Sequence of chain 1.A:
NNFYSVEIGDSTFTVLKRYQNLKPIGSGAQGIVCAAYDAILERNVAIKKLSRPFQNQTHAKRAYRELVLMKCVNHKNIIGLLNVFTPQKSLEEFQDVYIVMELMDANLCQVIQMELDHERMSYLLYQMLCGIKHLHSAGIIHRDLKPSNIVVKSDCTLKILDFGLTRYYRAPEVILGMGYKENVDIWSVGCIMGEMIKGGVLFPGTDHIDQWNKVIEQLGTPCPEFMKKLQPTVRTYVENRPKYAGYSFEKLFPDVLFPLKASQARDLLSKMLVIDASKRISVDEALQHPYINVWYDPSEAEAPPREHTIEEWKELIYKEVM

Binding-site contacts:
Ligand atom NH1 contacts residue GLU329 of chain 1.A at 2.8 Å (salt-bridge).
Ligand atom O contacts residue MET121 of chain 1.A at 3.7 Å.
Ligand atom CA contacts residue SER161 of chain 1.A at 3.3 Å.
Ligand atom O contacts residue CYS163 of chain 1.A at 3.6 Å.
Ligand atom CZ contacts residue TRP324 of chain 1.A at 3.9 Å (hydrophobic).
Ligand atom NH2 contacts residue TRP324 of chain 1.A at 2.8 Å (h-bond).
Ligand atom C contacts residue TRP324 of chain 1.A at 3.8 Å (hydrophobic).
Ligand atom CD1 contacts residue LEU123 of chain 1.A at 3.7 Å (hydrophobic).
Ligand atom CG contacts residue TYR130 of chain 1.A at 3.9 Å (hydrophobic).
Ligand atom OG1 contacts residue ARG127 of chain 1.A at 2.8 Å (salt-bridge).
Ligand atom CA contacts residue SER161 of chain 1.A at 3.7 Å.
Ligand atom CG contacts residue GLU126 of chain 1.A at 3.9 Å.
Ligand atom C contacts residue ASP162 of chain 1.A at 3.5 Å.
Ligand atom CA contacts residue ASP162 of chain 1.A at 3.6 Å.
Ligand atom O contacts residue ASP162 of chain 1.A at 3.9 Å.
Ligand atom CZ contacts residue GLU329 of chain 1.A at 3.6 Å.
Ligand atom O contacts residue CYS163 of chain 1.A at 3.9 Å.
Ligand atom CD contacts residue TYR130 of chain 1.A at 3.7 Å (hydrophobic).
Ligand atom N contacts residue SER161 of chain 1.A at 2.8 Å (h-bond).
Ligand atom O contacts residue TRP324 of chain 1.A at 3.7 Å.
Ligand atom C contacts residue ARG127 of chain 1.A at 3.9 Å.
Ligand atom CD2 contacts residue SER161 of chain 1.A at 3.7 Å.
Ligand atom NH1 contacts residue TYR130 of chain 1.A at 3.6 Å (h-bond).
Ligand atom O contacts residue ARG127 of chain 1.A at 2.8 Å (salt-bridge).
Ligand atom O contacts residue SER161 of chain 1.A at 3.5 Å.
Ligand atom NH2 contacts residue TYR133 of chain 1.A at 3.9 Å.
Ligand atom CD2 contacts residue LYS160 of chain 1.A at 3.9 Å.
Ligand atom NH2 contacts residue GLU329 of chain 1.A at 2.8 Å (salt-bridge).
Ligand atom O contacts residue ASP162 of chain 1.A at 3.3 Å.
Ligand atom CG contacts residue TRP324 of chain 1.A at 3.6 Å (hydrophobic).
Ligand atom NE contacts residue TYR130 of chain 1.A at 3.9 Å.
Ligand atom C contacts residue CYS163 of chain 1.A at 3.9 Å (hydrophobic).
Ligand atom N contacts residue TRP324 of chain 1.A at 3.8 Å.
Ligand atom CD contacts residue TRP324 of chain 1.A at 3.9 Å (hydrophobic).
Ligand atom C contacts residue SER161 of chain 1.A at 3.4 Å.
Ligand atom CA contacts residue TRP324 of chain 1.A at 3.7 Å (hydrophobic).
Ligand atom CB contacts residue CYS163 of chain 1.A at 3.8 Å (hydrophobic).
Ligand atom NH2 contacts residue ASP326 of chain 1.A at 3.7 Å.
Ligand atom CD2 contacts residue ASP112 of chain 1.A at 3.5 Å.
Ligand atom O contacts residue TRP324 of chain 1.A at 3.8 Å.

This protein binds this small molecule.
Small molecule (SMILES): CC(C)C[C@@H](C=O)NC(=O)[C@H](CC(N)=O)NC(=O)[C@H](CC(C)C)NC(=O)[C@@H](NC(=O)[C@@H](NC(=O)[C@@H]1CCCN1C(=O)[C@H](CCCN=C(N)N)NC(=O)[C@H](CCCCN)NC(=O)[C@@H]1CCCN1)[C@@H](C)O)[C@@H](C)O